Binding-site contacts:
Ligand atom C24 contacts residue CSO43 of chain 2.A at 3.7 Å.
Ligand atom C24 contacts residue GLU44 of chain 2.A at 3.9 Å.
Ligand atom C02 contacts residue LEU48 of chain 2.A at 4.4 Å (hydrophobic).
Ligand atom C19 contacts residue PRO172 of chain 2.A at 4.1 Å (hydrophobic).
Ligand atom C23 contacts residue CSO43 of chain 2.A at 4.0 Å.
Ligand atom C18 contacts residue PRO172 of chain 2.A at 3.9 Å (hydrophobic).
Ligand atom C20 contacts residue PRO172 of chain 2.A at 4.5 Å (hydrophobic).
Ligand atom C08 contacts residue ASN47 of chain 2.A at 3.9 Å.
Ligand atom C20 contacts residue TRP13 of chain 2.B at 3.5 Å (hydrophobic).
Ligand atom C22 contacts residue GLU44 of chain 2.A at 4.1 Å.
Ligand atom C12 contacts residue TRP13 of chain 2.B at 4.3 Å (hydrophobic).
Ligand atom C25 contacts residue GLU44 of chain 2.A at 3.9 Å.
Ligand atom C22 contacts residue ASN47 of chain 2.A at 4.4 Å.
Ligand atom C05 contacts residue ASN47 of chain 2.A at 4.3 Å.
Ligand atom C18 contacts residue ASP220 of chain 2.A at 3.1 Å.
Ligand atom C19 contacts residue ASP220 of chain 2.A at 4.2 Å.
Ligand atom C23 contacts residue ASN47 of chain 2.A at 3.7 Å.
Ligand atom C19 contacts residue TRP13 of chain 2.B at 4.2 Å (hydrophobic).
Ligand atom C10 contacts residue ASN47 of chain 2.A at 3.2 Å.
Ligand atom S21 contacts residue ASN47 of chain 2.A at 4.0 Å.
Ligand atom C16 contacts residue ASP220 of chain 2.A at 3.1 Å.
Ligand atom N03 contacts residue GLU19 of chain 2.A at 3.0 Å (salt-bridge).
Ligand atom N01 contacts residue GLU19 of chain 2.A at 2.6 Å (salt-bridge).
Ligand atom N09 contacts residue ASN47 of chain 2.A at 2.9 Å (h-bond).
Ligand atom C10 contacts residue TRP13 of chain 2.B at 4.2 Å (hydrophobic).
Ligand atom C02 contacts residue GLU19 of chain 2.A at 3.6 Å.
Ligand atom C04 contacts residue ASN47 of chain 2.A at 4.2 Å.
Ligand atom C05 contacts residue GLU44 of chain 2.A at 4.2 Å.
Ligand atom C27 contacts residue GLU44 of chain 2.A at 3.7 Å.
Ligand atom C06 contacts residue ASN47 of chain 2.A at 4.2 Å.
Ligand atom N01 contacts residue VAL51 of chain 2.A at 3.7 Å.
Ligand atom N03 contacts residue LEU48 of chain 2.A at 3.5 Å.
Ligand atom C17 contacts residue PRO172 of chain 2.A at 4.3 Å (hydrophobic).
Ligand atom C23 contacts residue GLU44 of chain 2.A at 3.8 Å.
Ligand atom C26 contacts residue GLU44 of chain 2.A at 3.8 Å.
Ligand atom O11 contacts residue TRP13 of chain 2.B at 3.3 Å.
Ligand atom C07 contacts residue ASN47 of chain 2.A at 3.9 Å.
Ligand atom O11 contacts residue ASN47 of chain 2.A at 2.8 Å (h-bond).
Ligand atom C17 contacts residue ASP220 of chain 2.A at 3.6 Å.

Sequence of chain 2.A:
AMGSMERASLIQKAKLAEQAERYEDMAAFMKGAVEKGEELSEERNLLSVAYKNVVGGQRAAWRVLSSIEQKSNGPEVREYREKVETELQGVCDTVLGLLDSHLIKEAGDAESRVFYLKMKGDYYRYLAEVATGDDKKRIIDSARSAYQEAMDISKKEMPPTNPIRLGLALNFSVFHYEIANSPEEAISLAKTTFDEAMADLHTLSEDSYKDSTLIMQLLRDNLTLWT

This small molecule binds to this protein.
Small molecule (SMILES): [H]/N=C(\N)c1cc(-c2ccccc2)c(CNC(=O)c2cccc3c2OCC3)s1

Sequence of chain 2.B:
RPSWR